Sequence of chain 1.A:
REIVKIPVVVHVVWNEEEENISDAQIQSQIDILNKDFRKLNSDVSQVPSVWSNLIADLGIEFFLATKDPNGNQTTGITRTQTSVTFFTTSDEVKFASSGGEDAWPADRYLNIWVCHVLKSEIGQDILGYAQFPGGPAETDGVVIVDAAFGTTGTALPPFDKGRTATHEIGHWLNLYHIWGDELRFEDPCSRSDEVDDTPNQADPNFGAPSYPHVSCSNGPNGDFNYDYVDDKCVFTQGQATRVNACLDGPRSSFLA

Binding-site contacts:
Ligand atom O contacts residue TYR232 of chain 1.A at 4.4 Å.
Ligand atom N contacts residue ARG1 of chain 1.C at 1.3 Å.
Ligand atom O contacts residue PHE207 of chain 1.A at 3.9 Å.
Ligand atom CB contacts residue ARG1 of chain 1.C at 3.6 Å.
Ligand atom C contacts residue ARG1 of chain 1.C at 3.4 Å.
Ligand atom CG1 contacts residue GLN125 of chain 1.A at 3.7 Å.
Ligand atom CG2 contacts residue ILE127 of chain 1.A at 4.2 Å (hydrophobic).
Ligand atom CG2 contacts residue TYR232 of chain 1.A at 3.9 Å (hydrophobic).
Ligand atom CG2 contacts residue ARG1 of chain 1.C at 3.7 Å.
Ligand atom O contacts residue ARG1 of chain 1.C at 3.8 Å.
Ligand atom CB contacts residue TYR232 of chain 1.A at 3.9 Å (hydrophobic).
Ligand atom CB contacts residue GLN125 of chain 1.A at 4.4 Å.
Ligand atom CA contacts residue ARG1 of chain 1.C at 2.4 Å.
Ligand atom CG2 contacts residue GLN125 of chain 1.A at 3.8 Å.
Ligand atom N contacts residue TYR232 of chain 1.A at 3.7 Å.

A small-molecule ligand and the protein it binds are described below.
Small molecule (SMILES): CC(C)[C@H](N)C(=O)O